Sequence of chain 16.A:
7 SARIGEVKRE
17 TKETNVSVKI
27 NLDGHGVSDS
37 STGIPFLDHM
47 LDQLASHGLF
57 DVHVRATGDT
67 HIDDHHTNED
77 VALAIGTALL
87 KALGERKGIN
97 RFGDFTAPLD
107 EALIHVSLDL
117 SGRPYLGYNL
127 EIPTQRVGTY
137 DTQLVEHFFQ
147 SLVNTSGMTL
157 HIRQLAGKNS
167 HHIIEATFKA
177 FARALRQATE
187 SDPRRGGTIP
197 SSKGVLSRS

Sequence of chain 10.A:
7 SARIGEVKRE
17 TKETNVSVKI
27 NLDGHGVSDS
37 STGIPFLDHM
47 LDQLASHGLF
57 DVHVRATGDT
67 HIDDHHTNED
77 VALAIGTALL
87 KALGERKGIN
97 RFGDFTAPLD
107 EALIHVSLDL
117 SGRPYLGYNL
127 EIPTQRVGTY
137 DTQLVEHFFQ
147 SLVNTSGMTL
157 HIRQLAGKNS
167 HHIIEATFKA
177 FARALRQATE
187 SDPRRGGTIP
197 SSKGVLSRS

Binding-site contacts:
Ligand atom O10 contacts residue ARG119 of chain 19.A at 3.0 Å (salt-bridge).
Ligand atom P9 contacts residue SER197 of chain 19.A at 3.8 Å.
Ligand atom C5 contacts residue MN1 of chain 19.B at 3.3 Å.
Ligand atom C5 contacts residue HIS71 of chain 10.A at 3.2 Å.
Ligand atom C3 contacts residue MN1 of chain 19.B at 3.2 Å.
Ligand atom P9 contacts residue ARG97 of chain 19.A at 3.7 Å.
Ligand atom C5 contacts residue MN1 of chain 19.C at 3.3 Å.
Ligand atom O13 contacts residue MN1 of chain 19.C at 2.4 Å.
Ligand atom O12 contacts residue SER197 of chain 19.A at 2.6 Å (h-bond).
Ligand atom O13 contacts residue GLU19 of chain 10.A at 2.7 Å (salt-bridge).
Ligand atom P9 contacts residue ARG119 of chain 19.A at 3.9 Å.
Ligand atom N1 contacts residue GLU171 of chain 16.A at 3.1 Å (salt-bridge).
Ligand atom N2 contacts residue GLU171 of chain 16.A at 3.8 Å.
Ligand atom C3 contacts residue GLU75 of chain 10.A at 3.8 Å.
Ligand atom C6 contacts residue MN1 of chain 19.C at 3.5 Å.
Ligand atom C8 contacts residue GLU171 of chain 16.A at 3.5 Å.
Ligand atom C7 contacts residue GLU19 of chain 10.A at 3.4 Å.
Ligand atom C5 contacts residue HIS72 of chain 10.A at 3.6 Å.
Ligand atom C3 contacts residue LEU105 of chain 16.A at 3.8 Å (hydrophobic).
Ligand atom C6 contacts residue GLU171 of chain 16.A at 3.1 Å.
Ligand atom C5 contacts residue HIS168 of chain 16.A at 3.9 Å.
Ligand atom N1 contacts residue HIS72 of chain 10.A at 3.3 Å (h-bond).
Ligand atom O12 contacts residue ARG97 of chain 19.A at 2.8 Å (salt-bridge).
Ligand atom O11 contacts residue LYS199 of chain 19.A at 2.7 Å (salt-bridge).
Ligand atom N4 contacts residue HIS168 of chain 16.A at 3.3 Å (h-bond).
Ligand atom O10 contacts residue LYS175 of chain 16.A at 2.7 Å (salt-bridge).
Ligand atom N2 contacts residue MN1 of chain 19.C at 3.2 Å.
Ligand atom N4 contacts residue GLU75 of chain 10.A at 3.1 Å (salt-bridge).
Ligand atom O10 contacts residue ARG97 of chain 19.A at 2.8 Å (salt-bridge).
Ligand atom O13 contacts residue HIS45 of chain 16.A at 3.3 Å (h-bond).
Ligand atom C7 contacts residue MN1 of chain 19.C at 3.5 Å.
Ligand atom O11 contacts residue ARG119 of chain 19.A at 2.8 Å (salt-bridge).
Ligand atom O13 contacts residue HIS72 of chain 10.A at 3.1 Å (h-bond).
Ligand atom N4 contacts residue MN1 of chain 19.B at 2.2 Å.
Ligand atom N4 contacts residue HIS71 of chain 10.A at 3.0 Å (h-bond).
Ligand atom O13 contacts residue GLU171 of chain 16.A at 3.5 Å (salt-bridge).
Ligand atom N1 contacts residue MN1 of chain 19.C at 2.3 Å.
Ligand atom C5 contacts residue HIS167 of chain 16.A at 3.3 Å.
Ligand atom C7 contacts residue GLU171 of chain 16.A at 3.5 Å.
Ligand atom N1 contacts residue HIS167 of chain 16.A at 3.1 Å (h-bond).

The protein below binds the small molecule below.
Small molecule (SMILES): O=P(O)(O)C[C@@H](O)Cn1cncn1

Sequence of chain 19.A:
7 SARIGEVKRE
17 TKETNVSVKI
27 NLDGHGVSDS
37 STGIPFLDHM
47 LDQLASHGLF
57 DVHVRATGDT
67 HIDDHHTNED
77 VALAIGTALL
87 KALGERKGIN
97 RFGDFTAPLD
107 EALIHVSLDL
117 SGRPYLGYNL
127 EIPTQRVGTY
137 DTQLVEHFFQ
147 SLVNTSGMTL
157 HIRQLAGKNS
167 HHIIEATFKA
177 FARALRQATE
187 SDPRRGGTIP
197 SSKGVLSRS